Sequence of chain 1.H:
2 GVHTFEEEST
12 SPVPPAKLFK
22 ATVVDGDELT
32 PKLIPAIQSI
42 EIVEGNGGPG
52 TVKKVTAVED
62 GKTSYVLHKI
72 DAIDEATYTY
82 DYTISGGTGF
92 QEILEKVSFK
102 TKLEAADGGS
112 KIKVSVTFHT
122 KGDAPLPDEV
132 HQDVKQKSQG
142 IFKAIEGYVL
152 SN

Binding-site contacts:
Ligand atom C2 contacts residue ALA125 of chain 1.H at 3.7 Å (hydrophobic).
Ligand atom C7 contacts residue ASP124 of chain 1.H at 4.2 Å.
Ligand atom C4 contacts residue 2AN1 of chain 1.OB at 4.4 Å.
Ligand atom C3 contacts residue ILE94 of chain 1.H at 4.0 Å (hydrophobic).
Ligand atom C12 contacts residue GLY123 of chain 1.H at 4.0 Å.
Ligand atom C9 contacts residue ALA125 of chain 1.H at 4.2 Å (hydrophobic).
Ligand atom C6 contacts residue ALA125 of chain 1.H at 4.2 Å (hydrophobic).
Ligand atom C14 contacts residue 2AN1 of chain 1.OB at 4.3 Å.
Ligand atom C4 contacts residue PRO126 of chain 1.H at 4.1 Å (hydrophobic).
Ligand atom O3 contacts residue ASP124 of chain 1.H at 2.9 Å (salt-bridge).
Ligand atom C1 contacts residue ALA125 of chain 1.H at 3.8 Å (hydrophobic).
Ligand atom O3 contacts residue ALA125 of chain 1.H at 4.1 Å.
Ligand atom C4 contacts residue ALA125 of chain 1.H at 3.8 Å (hydrophobic).
Ligand atom C3 contacts residue 2AN1 of chain 1.OB at 3.9 Å.
Ligand atom C15 contacts residue 2AN1 of chain 1.OB at 3.7 Å.
Ligand atom C5 contacts residue PRO126 of chain 1.H at 4.0 Å (hydrophobic).
Ligand atom N contacts residue LYS122 of chain 1.H at 4.2 Å.
Ligand atom C5 contacts residue ALA125 of chain 1.H at 3.8 Å (hydrophobic).
Ligand atom S contacts residue ASP124 of chain 1.H at 4.0 Å.
Ligand atom C7 contacts residue PRO126 of chain 1.H at 4.2 Å (hydrophobic).
Ligand atom C9 contacts residue ASP124 of chain 1.H at 4.2 Å.
Ligand atom C6 contacts residue PRO126 of chain 1.H at 3.6 Å (hydrophobic).
Ligand atom C12 contacts residue LYS122 of chain 1.H at 4.0 Å.
Ligand atom C3 contacts residue ALA125 of chain 1.H at 3.7 Å (hydrophobic).
Ligand atom O3 contacts residue GLY123 of chain 1.H at 3.5 Å.
Ligand atom C16 contacts residue 2AN1 of chain 1.OB at 3.9 Å.
Ligand atom C8 contacts residue ASP124 of chain 1.H at 4.1 Å.
Ligand atom C13 contacts residue LYS122 of chain 1.H at 3.8 Å.
Ligand atom C2 contacts residue 2AN1 of chain 1.OB at 3.9 Å.
Ligand atom O2 contacts residue ASP124 of chain 1.H at 4.1 Å.
Ligand atom C14 contacts residue LYS122 of chain 1.H at 3.5 Å.
Ligand atom O3 contacts residue LYS122 of chain 1.H at 4.2 Å.
Ligand atom C10 contacts residue ALA125 of chain 1.H at 3.9 Å (hydrophobic).

This small molecule binds to this protein.
Small molecule (SMILES): O=S(=O)(O)c1cccc2cccc(Nc3ccccc3)c12